Sequence of chain 1.L:
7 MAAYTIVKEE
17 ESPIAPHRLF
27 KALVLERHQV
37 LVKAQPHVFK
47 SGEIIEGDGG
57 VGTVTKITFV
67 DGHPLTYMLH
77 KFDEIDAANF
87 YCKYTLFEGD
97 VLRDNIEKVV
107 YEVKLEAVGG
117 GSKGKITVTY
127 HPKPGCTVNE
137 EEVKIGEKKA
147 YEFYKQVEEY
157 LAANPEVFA

A small-molecule ligand and the protein it binds are described below.
Small molecule (SMILES): O=S(=O)(O)c1cccc2cccc(Nc3ccccc3)c12

Binding-site contacts:
Ligand atom C6 contacts residue LYS145 of chain 1.L at 3.9 Å.
Ligand atom C1 contacts residue LYS145 of chain 1.L at 4.2 Å.
Ligand atom C8 contacts residue LYS145 of chain 1.L at 3.5 Å.
Ligand atom C9 contacts residue LYS145 of chain 1.L at 3.9 Å.
Ligand atom C4 contacts residue LYS145 of chain 1.L at 3.6 Å.
Ligand atom C8 contacts residue LEU37 of chain 1.L at 3.7 Å (hydrophobic).
Ligand atom C12 contacts residue VAL97 of chain 1.L at 3.9 Å (hydrophobic).
Ligand atom O3 contacts residue TYR107 of chain 1.L at 4.1 Å.
Ligand atom C6 contacts residue GLN41 of chain 1.L at 3.8 Å.
Ligand atom C13 contacts residue VAL97 of chain 1.L at 3.9 Å (hydrophobic).
Ligand atom C11 contacts residue VAL97 of chain 1.L at 4.1 Å (hydrophobic).
Ligand atom C3 contacts residue PHE65 of chain 1.L at 3.9 Å (hydrophobic).
Ligand atom C14 contacts residue GLY142 of chain 1.L at 4.1 Å.
Ligand atom C3 contacts residue LEU71 of chain 1.L at 4.2 Å (hydrophobic).
Ligand atom C10 contacts residue LYS145 of chain 1.L at 3.7 Å.
Ligand atom O3 contacts residue LYS145 of chain 1.L at 4.1 Å.
Ligand atom C13 contacts residue TYR107 of chain 1.L at 3.6 Å (hydrophobic).
Ligand atom O3 contacts residue ALA146 of chain 1.L at 3.9 Å.
Ligand atom C7 contacts residue GLN41 of chain 1.L at 3.9 Å.
Ligand atom C4 contacts residue PHE65 of chain 1.L at 4.1 Å (hydrophobic).
Ligand atom N contacts residue MET74 of chain 1.L at 4.0 Å.
Ligand atom C14 contacts residue GLU138 of chain 1.L at 3.6 Å.
Ligand atom C14 contacts residue TYR126 of chain 1.L at 3.9 Å (hydrophobic).
Ligand atom C7 contacts residue PHE45 of chain 1.L at 4.1 Å (hydrophobic).
Ligand atom C5 contacts residue PHE45 of chain 1.L at 3.7 Å (hydrophobic).
Ligand atom O1 contacts residue MET74 of chain 1.L at 3.9 Å.
Ligand atom C7 contacts residue LEU37 of chain 1.L at 3.6 Å (hydrophobic).
Ligand atom C5 contacts residue LYS145 of chain 1.L at 3.8 Å.
Ligand atom C13 contacts residue GLU138 of chain 1.L at 4.2 Å.
Ligand atom O2 contacts residue ARG33 of chain 1.L at 2.9 Å (salt-bridge).
Ligand atom C6 contacts residue PHE45 of chain 1.L at 3.6 Å (hydrophobic).
Ligand atom C12 contacts residue TYR107 of chain 1.L at 3.3 Å (hydrophobic).
Ligand atom C15 contacts residue GLY142 of chain 1.L at 3.6 Å.
Ligand atom C13 contacts residue LEU92 of chain 1.L at 3.6 Å (hydrophobic).
Ligand atom C12 contacts residue LEU92 of chain 1.L at 3.6 Å (hydrophobic).
Ligand atom C16 contacts residue GLY142 of chain 1.L at 3.9 Å.
Ligand atom O3 contacts residue GLY142 of chain 1.L at 4.0 Å.
Ligand atom C4 contacts residue PHE45 of chain 1.L at 4.0 Å (hydrophobic).
Ligand atom O2 contacts residue ALA146 of chain 1.L at 3.9 Å.
Ligand atom C7 contacts residue LYS145 of chain 1.L at 3.6 Å.